Binding-site contacts:
Ligand atom C27 contacts residue 5IR1 of chain 3.B at 3.1 Å.
Ligand atom C7 contacts residue TRP79 of chain 1.A at 3.6 Å (hydrophobic).
Ligand atom O2 contacts residue GLY48 of chain 1.A at 3.5 Å.
Ligand atom C28 contacts residue LYS112 of chain 1.A at 3.6 Å.
Ligand atom S1 contacts residue THR90 of chain 1.A at 3.6 Å.
Ligand atom N1 contacts residue LEU25 of chain 1.A at 3.8 Å.
Ligand atom N4 contacts residue LYS112 of chain 1.A at 3.3 Å (salt-bridge).
Ligand atom C1 contacts residue ASN23 of chain 1.A at 3.8 Å.
Ligand atom C28 contacts residue 5IR1 of chain 3.B at 3.0 Å.
Ligand atom O1 contacts residue TYR43 of chain 1.A at 2.5 Å (h-bond).
Ligand atom C10 contacts residue ASN49 of chain 1.A at 3.7 Å.
Ligand atom C8 contacts residue VAL47 of chain 1.A at 3.8 Å (hydrophobic).
Ligand atom C9 contacts residue TRP79 of chain 1.A at 3.6 Å (hydrophobic).
Ligand atom C1 contacts residue LEU25 of chain 1.A at 3.8 Å (hydrophobic).
Ligand atom N2 contacts residue VAL47 of chain 1.A at 3.4 Å.
Ligand atom N5 contacts residue 5IR1 of chain 3.B at 3.0 Å (h-bond).
Ligand atom IR contacts residue LYS112 of chain 1.A at 2.3 Å.
Ligand atom C1 contacts residue ASP128 of chain 1.A at 3.8 Å.
Ligand atom O2 contacts residue ASN49 of chain 1.A at 2.7 Å (h-bond).
Ligand atom C9 contacts residue ASN49 of chain 1.A at 3.7 Å.
Ligand atom C12 contacts residue LEU110 of chain 1.A at 3.7 Å (hydrophobic).
Ligand atom N3 contacts residue SER88 of chain 1.A at 3.0 Å (h-bond).
Ligand atom C4 contacts residue VAL47 of chain 1.A at 3.7 Å (hydrophobic).
Ligand atom N5 contacts residue LYS112 of chain 1.A at 3.2 Å (salt-bridge).
Ligand atom N2 contacts residue SER45 of chain 1.A at 3.0 Å (h-bond).
Ligand atom N1 contacts residue ASP128 of chain 1.A at 2.8 Å (salt-bridge).
Ligand atom C4 contacts residue TRP120 of chain 3.A at 3.6 Å (hydrophobic).
Ligand atom C28 contacts residue LEU124 of chain 3.A at 3.8 Å (hydrophobic).
Ligand atom C1 contacts residue TYR43 of chain 1.A at 3.6 Å (hydrophobic).
Ligand atom O1 contacts residue ASN23 of chain 1.A at 2.8 Å (h-bond).
Ligand atom C5 contacts residue TRP120 of chain 3.A at 3.5 Å (hydrophobic).
Ligand atom C3 contacts residue TRP108 of chain 1.A at 3.5 Å (hydrophobic).
Ligand atom C28 contacts residue LEU124 of chain 1.A at 3.6 Å (hydrophobic).
Ligand atom C6 contacts residue SER45 of chain 1.A at 3.3 Å.
Ligand atom C27 contacts residue LEU124 of chain 1.A at 3.4 Å (hydrophobic).
Ligand atom S1 contacts residue TRP92 of chain 1.A at 3.8 Å.
Ligand atom C7 contacts residue LEU110 of chain 1.A at 3.7 Å (hydrophobic).
Ligand atom O1 contacts residue SER27 of chain 1.A at 2.6 Å (h-bond).
Ligand atom C1 contacts residue SER27 of chain 1.A at 3.7 Å.
Ligand atom C6 contacts residue VAL47 of chain 1.A at 3.7 Å (hydrophobic).

Sequence of chain 1.A:
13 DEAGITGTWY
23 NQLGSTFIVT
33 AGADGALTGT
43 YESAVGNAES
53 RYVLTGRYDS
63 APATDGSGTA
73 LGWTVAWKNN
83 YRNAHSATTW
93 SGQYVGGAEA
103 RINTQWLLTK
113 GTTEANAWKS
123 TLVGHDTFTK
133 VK

Sequence of chain 3.A:
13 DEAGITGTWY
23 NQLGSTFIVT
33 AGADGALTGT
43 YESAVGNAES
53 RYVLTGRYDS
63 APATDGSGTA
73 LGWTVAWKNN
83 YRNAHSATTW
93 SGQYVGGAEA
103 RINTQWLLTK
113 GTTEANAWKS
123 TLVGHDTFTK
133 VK

This small molecule binds to this protein.
Small molecule (SMILES): O=C(CCCC[C@@H]1SC[C@@H]2NC(=O)N[C@@H]21)Nc1ccc(S(=O)(=O)[N-]2CCN->[Ir+3]<-2)cc1